Sequence of chain 1.B:
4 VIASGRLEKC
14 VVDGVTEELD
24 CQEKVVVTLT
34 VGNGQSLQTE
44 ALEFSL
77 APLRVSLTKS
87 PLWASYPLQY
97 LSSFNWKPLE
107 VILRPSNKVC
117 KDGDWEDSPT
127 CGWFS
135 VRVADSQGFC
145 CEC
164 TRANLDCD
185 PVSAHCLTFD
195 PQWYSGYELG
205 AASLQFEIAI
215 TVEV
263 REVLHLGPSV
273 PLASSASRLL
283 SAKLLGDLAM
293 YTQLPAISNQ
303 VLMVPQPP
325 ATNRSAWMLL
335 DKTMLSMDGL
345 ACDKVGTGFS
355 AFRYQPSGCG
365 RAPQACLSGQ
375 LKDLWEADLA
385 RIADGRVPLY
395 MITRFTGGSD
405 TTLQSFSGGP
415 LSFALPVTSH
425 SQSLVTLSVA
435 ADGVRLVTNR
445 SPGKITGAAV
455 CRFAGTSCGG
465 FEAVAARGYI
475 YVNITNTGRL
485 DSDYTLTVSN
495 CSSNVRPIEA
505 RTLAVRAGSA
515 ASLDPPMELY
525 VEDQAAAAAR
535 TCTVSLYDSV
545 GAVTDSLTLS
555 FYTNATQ

This small molecule binds to this protein.
Small molecule (SMILES): CC(=O)N[C@@H]1[C@@H](O)[C@H](O)[C@@H](CO)O[C@H]1O

Binding-site contacts:
Ligand atom C2 contacts residue ASN477 of chain 1.B at 2.4 Å.
Ligand atom C4 contacts residue ASN477 of chain 1.B at 4.2 Å.
Ligand atom C8 contacts residue TYR475 of chain 1.B at 3.4 Å (hydrophobic).
Ligand atom C5 contacts residue ASN477 of chain 1.B at 3.6 Å.
Ligand atom C8 contacts residue GLY451 of chain 1.B at 3.8 Å.
Ligand atom N2 contacts residue ASN477 of chain 1.B at 2.9 Å (h-bond).
Ligand atom C7 contacts residue ALA452 of chain 1.B at 4.2 Å (hydrophobic).
Ligand atom C8 contacts residue ASN477 of chain 1.B at 4.3 Å.
Ligand atom C1 contacts residue ASN477 of chain 1.B at 1.4 Å.
Ligand atom C7 contacts residue GLY451 of chain 1.B at 4.1 Å.
Ligand atom O7 contacts residue THR450 of chain 1.B at 3.7 Å.
Ligand atom O5 contacts residue ASN477 of chain 1.B at 2.3 Å (h-bond).
Ligand atom O7 contacts residue ASN477 of chain 1.B at 2.8 Å (h-bond).
Ligand atom C3 contacts residue ASN477 of chain 1.B at 3.8 Å.
Ligand atom O7 contacts residue GLY451 of chain 1.B at 3.2 Å.
Ligand atom C7 contacts residue ASN477 of chain 1.B at 3.1 Å.
Ligand atom O7 contacts residue ALA452 of chain 1.B at 3.9 Å.
Ligand atom C8 contacts residue ALA452 of chain 1.B at 3.6 Å (hydrophobic).
Ligand atom C8 contacts residue ALA453 of chain 1.B at 3.7 Å (hydrophobic).